A small-molecule ligand and the protein it binds are described below.
Small molecule (SMILES): CC(C)NC(=N)NO

Binding-site contacts:
Ligand atom C1 contacts residue GLY288 of chain 1.B at 4.1 Å.
Ligand atom OH contacts residue MET291 of chain 1.B at 4.5 Å.
Ligand atom CZ contacts residue PRO267 of chain 1.B at 3.6 Å (hydrophobic).
Ligand atom OH contacts residue PRO267 of chain 1.B at 4.0 Å.
Ligand atom C1 contacts residue PRO267 of chain 1.B at 3.3 Å (hydrophobic).
Ligand atom NE contacts residue HEM1 of chain 1.I at 4.1 Å.
Ligand atom NH1 contacts residue TRP289 of chain 1.B at 3.5 Å (h-bond).
Ligand atom CZ contacts residue GLU294 of chain 1.B at 3.4 Å.
Ligand atom NH1 contacts residue GLU294 of chain 1.B at 2.7 Å (salt-bridge).
Ligand atom NH1 contacts residue TYR290 of chain 1.B at 4.1 Å.
Ligand atom C1 contacts residue SER287 of chain 1.B at 3.7 Å.
Ligand atom C3 contacts residue VAL269 of chain 1.B at 3.7 Å (hydrophobic).
Ligand atom NH2 contacts residue HEM1 of chain 1.I at 4.2 Å.
Ligand atom NH1 contacts residue HEM1 of chain 1.I at 4.0 Å.
Ligand atom OH contacts residue TRP289 of chain 1.B at 2.5 Å (h-bond).
Ligand atom NH2 contacts residue GLU294 of chain 1.B at 2.8 Å (salt-bridge).
Ligand atom C2 contacts residue PHE286 of chain 1.B at 4.3 Å (hydrophobic).
Ligand atom OH contacts residue TYR290 of chain 1.B at 3.9 Å.
Ligand atom OH contacts residue GLU294 of chain 1.B at 3.2 Å (salt-bridge).
Ligand atom CZ contacts residue HEM1 of chain 1.I at 4.3 Å.
Ligand atom C1 contacts residue VAL269 of chain 1.B at 3.7 Å (hydrophobic).
Ligand atom C3 contacts residue PHE286 of chain 1.B at 3.6 Å (hydrophobic).
Ligand atom C3 contacts residue HEM1 of chain 1.I at 3.5 Å.
Ligand atom NE contacts residue PRO267 of chain 1.B at 3.9 Å.
Ligand atom OH contacts residue HEM1 of chain 1.I at 3.2 Å.
Ligand atom C2 contacts residue VAL269 of chain 1.B at 3.9 Å (hydrophobic).
Ligand atom C2 contacts residue PRO267 of chain 1.B at 4.1 Å (hydrophobic).
Ligand atom NH1 contacts residue PRO267 of chain 1.B at 3.7 Å.
Ligand atom C1 contacts residue ALA268 of chain 1.B at 4.0 Å (hydrophobic).
Ligand atom NH2 contacts residue PRO267 of chain 1.B at 3.8 Å.
Ligand atom C1 contacts residue PHE286 of chain 1.B at 3.4 Å (hydrophobic).

Sequence of chain 1.B:
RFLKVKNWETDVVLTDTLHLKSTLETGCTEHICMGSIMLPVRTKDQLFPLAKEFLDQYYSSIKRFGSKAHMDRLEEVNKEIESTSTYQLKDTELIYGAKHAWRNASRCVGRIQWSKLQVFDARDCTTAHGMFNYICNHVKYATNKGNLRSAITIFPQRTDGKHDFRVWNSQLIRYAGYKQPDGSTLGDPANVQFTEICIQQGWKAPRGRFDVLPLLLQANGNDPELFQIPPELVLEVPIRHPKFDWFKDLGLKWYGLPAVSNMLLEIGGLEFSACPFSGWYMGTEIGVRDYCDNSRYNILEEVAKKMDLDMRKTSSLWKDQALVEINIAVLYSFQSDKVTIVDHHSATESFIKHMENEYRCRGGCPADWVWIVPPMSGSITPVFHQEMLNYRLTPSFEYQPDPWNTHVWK